Sequence of chain 1.A:
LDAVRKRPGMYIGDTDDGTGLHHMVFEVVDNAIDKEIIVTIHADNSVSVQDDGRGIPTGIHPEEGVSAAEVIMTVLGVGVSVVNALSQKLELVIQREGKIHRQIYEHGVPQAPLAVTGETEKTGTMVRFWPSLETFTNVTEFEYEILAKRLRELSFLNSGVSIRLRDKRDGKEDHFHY

A small-molecule ligand and the protein it binds are described below.
Small molecule (SMILES): Nc1nc2ccccc2[nH]1

Binding-site contacts:
Ligand atom NAG contacts residue HIS133 of chain 1.A at 3.4 Å.
Ligand atom NAF contacts residue HIS133 of chain 1.A at 3.3 Å.
Ligand atom CAH contacts residue GLU160 of chain 1.A at 3.6 Å.
Ligand atom CAE contacts residue ARG6 of chain 1.A at 4.4 Å.
Ligand atom CAI contacts residue HIS133 of chain 1.A at 3.5 Å.
Ligand atom CAB contacts residue ARG6 of chain 1.A at 4.4 Å.
Ligand atom NAG contacts residue GLU160 of chain 1.A at 2.9 Å (salt-bridge).
Ligand atom CAC contacts residue ARG6 of chain 1.A at 3.7 Å.
Ligand atom CAD contacts residue HIS133 of chain 1.A at 3.9 Å.
Ligand atom CAH contacts residue HIS133 of chain 1.A at 3.2 Å.
Ligand atom CAB contacts residue HIS133 of chain 1.A at 3.9 Å.
Ligand atom CAJ contacts residue GLU160 of chain 1.A at 4.0 Å.
Ligand atom CAJ contacts residue HIS133 of chain 1.A at 3.4 Å.
Ligand atom CAE contacts residue HIS133 of chain 1.A at 3.8 Å.
Ligand atom NAA contacts residue HIS133 of chain 1.A at 3.3 Å (h-bond).
Ligand atom NAA contacts residue GLU160 of chain 1.A at 2.7 Å (salt-bridge).
Ligand atom CAC contacts residue HIS133 of chain 1.A at 3.8 Å.